The protein below binds the small molecule below.
Small molecule (SMILES): Cc1ncc(COP(=O)(O)O)c(C[NH2+]c2conc2O)c1O

Binding-site contacts:
Ligand atom CB contacts residue EDO1 of chain 1.K at 3.2 Å.
Ligand atom C6 contacts residue ARG231 of chain 1.A at 3.3 Å.
Ligand atom N contacts residue HIS175 of chain 1.A at 3.4 Å (h-bond).
Ligand atom O contacts residue L7N1 of chain 1.AA at 0.5 Å (h-bond).
Ligand atom N contacts residue TYR274 of chain 1.B at 3.1 Å (h-bond).
Ligand atom O1 contacts residue LYS45 of chain 1.A at 3.2 Å (salt-bridge).
Ligand atom C5A contacts residue L7N1 of chain 1.AA at 0.2 Å.
Ligand atom CA contacts residue TYR274 of chain 1.B at 3.2 Å (hydrophobic).
Ligand atom C5 contacts residue L7N1 of chain 1.AA at 0.1 Å.
Ligand atom C6 contacts residue L7N1 of chain 1.AA at 0.1 Å.
Ligand atom O contacts residue TYR274 of chain 1.B at 2.4 Å (h-bond).
Ligand atom N1 contacts residue ARG231 of chain 1.A at 2.8 Å (salt-bridge).
Ligand atom C2 contacts residue L7N1 of chain 1.AA at 0.1 Å.
Ligand atom C4 contacts residue L7N1 of chain 1.AA at 0.1 Å.
Ligand atom ND contacts residue L7N1 of chain 1.AA at 0.5 Å (h-bond).
Ligand atom C2A contacts residue L7N1 of chain 1.AA at 0.2 Å.
Ligand atom O2P contacts residue L7N1 of chain 1.AA at 0.2 Å (h-bond).
Ligand atom O2P contacts residue ILE234 of chain 1.A at 2.7 Å (h-bond).
Ligand atom O1 contacts residue L7N1 of chain 1.AA at 0.2 Å (h-bond).
Ligand atom O1P contacts residue SER216 of chain 1.A at 2.7 Å (h-bond).
Ligand atom ND contacts residue MET322 of chain 1.B at 3.0 Å (h-bond).
Ligand atom OG contacts residue TYR293 of chain 1.B at 3.1 Å (h-bond).
Ligand atom P contacts residue L7N1 of chain 1.AA at 0.1 Å.
Ligand atom C4A contacts residue L7N1 of chain 1.AA at 0.3 Å.
Ligand atom O1P contacts residue GLY233 of chain 1.A at 2.9 Å (h-bond).
Ligand atom OG contacts residue L7N1 of chain 1.AA at 0.3 Å (h-bond).
Ligand atom O3P contacts residue L7N1 of chain 1.AA at 0.1 Å (h-bond).
Ligand atom CA contacts residue L7N1 of chain 1.AA at 1.0 Å.
Ligand atom C contacts residue L7N1 of chain 1.AA at 0.3 Å.
Ligand atom N1 contacts residue L7N1 of chain 1.AA at 0.2 Å (h-bond).
Ligand atom C contacts residue TYR274 of chain 1.B at 3.0 Å (hydrophobic).
Ligand atom O1P contacts residue L7N1 of chain 1.AA at 0.2 Å (h-bond).
Ligand atom O2P contacts residue TYR49 of chain 1.A at 2.6 Å (h-bond).
Ligand atom O4P contacts residue L7N1 of chain 1.AA at 0.3 Å (h-bond).
Ligand atom O3P contacts residue TYR367 of chain 1.A at 2.6 Å (h-bond).
Ligand atom C3 contacts residue L7N1 of chain 1.AA at 0.1 Å.
Ligand atom N contacts residue L7N1 of chain 1.AA at 0.7 Å (h-bond).
Ligand atom OG contacts residue EDO1 of chain 1.K at 3.3 Å (h-bond).
Ligand atom CB contacts residue L7N1 of chain 1.AA at 0.3 Å.
Ligand atom C4A contacts residue TYR49 of chain 1.A at 3.3 Å (hydrophobic).

Sequence of chain 1.A:
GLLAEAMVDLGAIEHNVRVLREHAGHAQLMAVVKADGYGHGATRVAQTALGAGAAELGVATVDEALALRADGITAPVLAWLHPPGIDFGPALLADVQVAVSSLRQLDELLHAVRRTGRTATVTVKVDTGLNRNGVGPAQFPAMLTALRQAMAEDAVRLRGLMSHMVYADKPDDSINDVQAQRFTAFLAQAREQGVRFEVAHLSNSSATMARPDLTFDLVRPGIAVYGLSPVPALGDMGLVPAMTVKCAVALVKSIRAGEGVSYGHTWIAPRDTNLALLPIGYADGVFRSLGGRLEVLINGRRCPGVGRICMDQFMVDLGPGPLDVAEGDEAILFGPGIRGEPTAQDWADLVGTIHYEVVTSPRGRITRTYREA

Sequence of chain 1.B:
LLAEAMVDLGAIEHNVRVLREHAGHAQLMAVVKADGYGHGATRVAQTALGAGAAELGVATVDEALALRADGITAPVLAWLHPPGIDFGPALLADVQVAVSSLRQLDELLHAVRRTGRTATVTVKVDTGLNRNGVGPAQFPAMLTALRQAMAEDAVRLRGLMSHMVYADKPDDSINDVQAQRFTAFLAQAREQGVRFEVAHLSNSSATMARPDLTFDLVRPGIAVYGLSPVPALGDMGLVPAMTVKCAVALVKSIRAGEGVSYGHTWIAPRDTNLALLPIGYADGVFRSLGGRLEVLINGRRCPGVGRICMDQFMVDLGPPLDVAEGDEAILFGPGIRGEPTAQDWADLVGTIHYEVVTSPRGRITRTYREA